Binding-site contacts:
Ligand atom CAB contacts residue VAL51 of chain 1.B at 3.7 Å (hydrophobic).
Ligand atom CBJ contacts residue ARG109 of chain 1.B at 3.6 Å.
Ligand atom CAF contacts residue PHE47 of chain 1.B at 4.0 Å (hydrophobic).
Ligand atom CAB contacts residue VAL110 of chain 1.B at 3.8 Å (hydrophobic).
Ligand atom NAC contacts residue VAL51 of chain 1.B at 3.8 Å.
Ligand atom CAI contacts residue VAL110 of chain 1.B at 3.6 Å (hydrophobic).
Ligand atom CBI contacts residue ARG109 of chain 1.B at 3.6 Å.
Ligand atom CAL contacts residue PRO46 of chain 1.B at 4.0 Å (hydrophobic).
Ligand atom CAF contacts residue VAL110 of chain 1.B at 3.7 Å (hydrophobic).
Ligand atom FBK contacts residue PRO46 of chain 1.B at 3.4 Å.
Ligand atom FBK contacts residue PRO42 of chain 1.B at 3.6 Å.
Ligand atom CBH contacts residue PRO46 of chain 1.B at 3.8 Å (hydrophobic).
Ligand atom CAE contacts residue ASN104 of chain 1.B at 3.5 Å.
Ligand atom FBL contacts residue ARG109 of chain 1.B at 3.9 Å.
Ligand atom CBF contacts residue VAL110 of chain 1.B at 3.8 Å (hydrophobic).
Ligand atom OAD contacts residue TYR103 of chain 1.B at 3.7 Å.
Ligand atom FBL contacts residue VAL110 of chain 1.B at 3.5 Å.
Ligand atom CBE contacts residue ARG109 of chain 1.B at 3.7 Å.
Ligand atom CAB contacts residue ASN104 of chain 1.B at 3.9 Å.
Ligand atom NAN contacts residue VAL110 of chain 1.B at 4.0 Å.
Ligand atom FBL contacts residue PHE113 of chain 1.B at 3.3 Å.
Ligand atom OBM contacts residue ARG109 of chain 1.B at 3.2 Å (salt-bridge).
Ligand atom FBK contacts residue PHE113 of chain 1.B at 3.4 Å.
Ligand atom NAC contacts residue ASN104 of chain 1.B at 3.3 Å (h-bond).
Ligand atom CBG contacts residue PRO46 of chain 1.B at 3.7 Å (hydrophobic).
Ligand atom OAD contacts residue TYR61 of chain 1.B at 3.5 Å.
Ligand atom FBK contacts residue LEU45 of chain 1.B at 4.0 Å.
Ligand atom CBH contacts residue ARG109 of chain 1.B at 3.7 Å.
Ligand atom CAG contacts residue ILE58 of chain 1.B at 3.5 Å (hydrophobic).
Ligand atom CAG contacts residue ASN104 of chain 1.B at 3.6 Å.
Ligand atom CAF contacts residue PRO46 of chain 1.B at 3.4 Å (hydrophobic).
Ligand atom CBG contacts residue ARG109 of chain 1.B at 3.8 Å.
Ligand atom CBF contacts residue ARG109 of chain 1.B at 3.8 Å.
Ligand atom CAG contacts residue TYR103 of chain 1.B at 3.7 Å (hydrophobic).
Ligand atom OAD contacts residue ASN104 of chain 1.B at 3.1 Å (h-bond).
Ligand atom CAM contacts residue PRO46 of chain 1.B at 3.7 Å (hydrophobic).
Ligand atom CAA contacts residue VAL51 of chain 1.B at 3.9 Å (hydrophobic).
Ligand atom FBL contacts residue PRO46 of chain 1.B at 3.3 Å.
Ligand atom CBG contacts residue VAL110 of chain 1.B at 4.0 Å (hydrophobic).
Ligand atom CAJ contacts residue VAL110 of chain 1.B at 3.8 Å (hydrophobic).

Sequence of chain 1.B:
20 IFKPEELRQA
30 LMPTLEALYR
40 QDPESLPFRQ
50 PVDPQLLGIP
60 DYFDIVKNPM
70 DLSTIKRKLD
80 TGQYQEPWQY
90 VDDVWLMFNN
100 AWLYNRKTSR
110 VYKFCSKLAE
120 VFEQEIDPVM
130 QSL

A protein and the small-molecule ligand that binds it are described below.
Small molecule (SMILES): COC1CCC(n2c([C@@H]3CCCC(=O)N3c3ccc(F)c(F)c3)nc3cc(-c4c(C)noc4C)ccc32)CC1